Sequence of chain 1.C:
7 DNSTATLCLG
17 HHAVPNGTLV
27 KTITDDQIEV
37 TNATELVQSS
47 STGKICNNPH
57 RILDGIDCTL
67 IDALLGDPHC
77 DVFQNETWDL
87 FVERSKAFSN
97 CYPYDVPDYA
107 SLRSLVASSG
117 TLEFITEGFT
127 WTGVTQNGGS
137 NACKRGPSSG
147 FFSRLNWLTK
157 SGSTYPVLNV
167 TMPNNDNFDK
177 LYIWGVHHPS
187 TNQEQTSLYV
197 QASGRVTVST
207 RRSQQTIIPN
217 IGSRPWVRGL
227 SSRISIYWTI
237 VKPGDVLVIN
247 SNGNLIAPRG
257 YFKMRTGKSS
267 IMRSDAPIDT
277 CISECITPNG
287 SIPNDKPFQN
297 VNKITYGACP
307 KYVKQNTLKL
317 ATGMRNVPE

A protein and the small-molecule ligand that binds it are described below.
Small molecule (SMILES): CC(=O)N[C@@H]1[C@@H](O)[C@H](O)[C@@H](CO)O[C@H]1O

Binding-site contacts:
Ligand atom C1 contacts residue ASN38 of chain 1.C at 1.5 Å.
Ligand atom O6 contacts residue TRP21 of chain 1.D at 4.3 Å.
Ligand atom C6 contacts residue THR318 of chain 1.C at 3.9 Å.
Ligand atom O5 contacts residue THR318 of chain 1.C at 4.2 Å.
Ligand atom C5 contacts residue ASN38 of chain 1.C at 2.9 Å.
Ligand atom C4 contacts residue ASN38 of chain 1.C at 2.9 Å.
Ligand atom C3 contacts residue ASN38 of chain 1.C at 3.1 Å.
Ligand atom C6 contacts residue ASN38 of chain 1.C at 3.3 Å.
Ligand atom N2 contacts residue ASN38 of chain 1.C at 3.8 Å.
Ligand atom O3 contacts residue ASN38 of chain 1.C at 3.6 Å (h-bond).
Ligand atom O6 contacts residue THR318 of chain 1.C at 3.5 Å (h-bond).
Ligand atom O5 contacts residue ASN38 of chain 1.C at 2.4 Å (h-bond).
Ligand atom C1 contacts residue ALA39 of chain 1.C at 4.2 Å (hydrophobic).
Ligand atom C1 contacts residue THR318 of chain 1.C at 4.2 Å.
Ligand atom O6 contacts residue ASN38 of chain 1.C at 3.1 Å (h-bond).
Ligand atom O4 contacts residue ASN38 of chain 1.C at 4.3 Å.
Ligand atom C2 contacts residue ASN38 of chain 1.C at 2.5 Å.

Sequence of chain 1.D:
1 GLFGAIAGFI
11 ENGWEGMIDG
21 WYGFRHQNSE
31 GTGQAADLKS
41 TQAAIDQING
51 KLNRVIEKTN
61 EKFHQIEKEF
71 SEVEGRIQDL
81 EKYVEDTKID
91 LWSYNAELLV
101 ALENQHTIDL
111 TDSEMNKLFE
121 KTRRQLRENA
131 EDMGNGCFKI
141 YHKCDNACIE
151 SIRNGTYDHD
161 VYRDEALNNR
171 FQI